Sequence of chain 4.A:
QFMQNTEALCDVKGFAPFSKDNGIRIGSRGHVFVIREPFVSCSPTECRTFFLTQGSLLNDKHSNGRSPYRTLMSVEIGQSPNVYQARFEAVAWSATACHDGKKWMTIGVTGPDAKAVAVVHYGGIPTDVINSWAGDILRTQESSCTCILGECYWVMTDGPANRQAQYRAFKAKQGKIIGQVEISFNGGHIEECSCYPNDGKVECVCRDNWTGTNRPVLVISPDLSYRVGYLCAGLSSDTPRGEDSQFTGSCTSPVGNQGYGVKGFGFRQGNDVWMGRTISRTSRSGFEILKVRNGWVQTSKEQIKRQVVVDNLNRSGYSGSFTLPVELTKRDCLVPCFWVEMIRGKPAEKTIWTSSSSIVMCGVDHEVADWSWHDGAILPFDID

Binding-site contacts:
Ligand atom O7 contacts residue ILE356 of chain 4.A at 4.4 Å.
Ligand atom N2 contacts residue ASN64 of chain 4.A at 3.2 Å (h-bond).
Ligand atom C2 contacts residue ASN64 of chain 4.A at 2.5 Å.
Ligand atom O7 contacts residue ASN64 of chain 4.A at 3.6 Å.
Ligand atom C7 contacts residue ILE356 of chain 4.A at 4.2 Å (hydrophobic).
Ligand atom C7 contacts residue ASN64 of chain 4.A at 3.7 Å.
Ligand atom C5 contacts residue ASN64 of chain 4.A at 3.7 Å.
Ligand atom C8 contacts residue ILE356 of chain 4.A at 4.1 Å (hydrophobic).
Ligand atom N2 contacts residue ILE356 of chain 4.A at 4.4 Å.
Ligand atom O5 contacts residue ASN64 of chain 4.A at 2.4 Å (h-bond).
Ligand atom C1 contacts residue ASN64 of chain 4.A at 1.5 Å.
Ligand atom C8 contacts residue ILE387 of chain 4.A at 3.7 Å (hydrophobic).
Ligand atom C3 contacts residue ASN64 of chain 4.A at 3.9 Å.
Ligand atom C4 contacts residue ASN64 of chain 4.A at 4.3 Å.

A protein and the small-molecule ligand that binds it are described below.
Small molecule (SMILES): CC(=O)N[C@H]1CO[C@H](CO[C@@H]2O[C@@H](C)[C@@H](O)[C@@H](O)[C@@H]2O)[C@@H](O)[C@@H]1O